The protein below binds the small molecule below.
Small molecule (SMILES): CC(=O)N[C@@H]1[C@@H](O)[C@H](O)[C@@H](CO)O[C@H]1O

Sequence of chain 1.A:
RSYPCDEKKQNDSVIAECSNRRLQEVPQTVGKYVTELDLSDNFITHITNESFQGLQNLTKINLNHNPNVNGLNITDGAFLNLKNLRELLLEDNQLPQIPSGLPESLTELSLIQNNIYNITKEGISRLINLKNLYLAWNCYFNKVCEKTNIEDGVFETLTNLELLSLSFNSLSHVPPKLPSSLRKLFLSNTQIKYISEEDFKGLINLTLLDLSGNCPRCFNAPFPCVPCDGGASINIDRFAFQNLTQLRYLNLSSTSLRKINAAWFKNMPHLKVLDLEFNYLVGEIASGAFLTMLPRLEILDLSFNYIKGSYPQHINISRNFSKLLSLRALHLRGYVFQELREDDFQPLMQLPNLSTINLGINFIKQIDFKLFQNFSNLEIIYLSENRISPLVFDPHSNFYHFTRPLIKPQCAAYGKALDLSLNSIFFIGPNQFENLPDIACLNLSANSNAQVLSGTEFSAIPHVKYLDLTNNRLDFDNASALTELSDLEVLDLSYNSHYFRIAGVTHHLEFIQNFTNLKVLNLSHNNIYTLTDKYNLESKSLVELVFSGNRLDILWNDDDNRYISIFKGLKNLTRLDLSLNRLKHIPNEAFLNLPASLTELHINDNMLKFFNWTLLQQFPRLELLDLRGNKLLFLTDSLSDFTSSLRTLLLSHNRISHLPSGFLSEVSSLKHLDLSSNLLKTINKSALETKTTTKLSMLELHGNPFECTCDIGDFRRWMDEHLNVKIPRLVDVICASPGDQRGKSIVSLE

Binding-site contacts:
Ligand atom C4 contacts residue ASN618 of chain 1.A at 4.3 Å.
Ligand atom O5 contacts residue VAL589 of chain 1.A at 3.6 Å.
Ligand atom O7 contacts residue SER587 of chain 1.A at 4.4 Å.
Ligand atom C7 contacts residue ASN618 of chain 1.A at 3.2 Å.
Ligand atom C2 contacts residue ASN618 of chain 1.A at 2.4 Å.
Ligand atom O6 contacts residue VAL589 of chain 1.A at 4.2 Å.
Ligand atom C1 contacts residue ASN618 of chain 1.A at 1.5 Å.
Ligand atom C1 contacts residue VAL589 of chain 1.A at 4.4 Å (hydrophobic).
Ligand atom O5 contacts residue ASN618 of chain 1.A at 2.4 Å (h-bond).
Ligand atom C8 contacts residue ASN618 of chain 1.A at 4.3 Å.
Ligand atom C5 contacts residue ASN618 of chain 1.A at 3.7 Å.
Ligand atom O7 contacts residue LYS586 of chain 1.A at 3.8 Å.
Ligand atom O7 contacts residue ASN618 of chain 1.A at 3.4 Å (h-bond).
Ligand atom O6 contacts residue THR620 of chain 1.A at 4.0 Å.
Ligand atom N2 contacts residue ASN618 of chain 1.A at 2.8 Å (h-bond).
Ligand atom C7 contacts residue LYS586 of chain 1.A at 4.2 Å.
Ligand atom C6 contacts residue VAL589 of chain 1.A at 4.2 Å (hydrophobic).
Ligand atom C8 contacts residue LYS586 of chain 1.A at 4.1 Å.
Ligand atom C3 contacts residue ASN618 of chain 1.A at 3.8 Å.